This protein binds this small molecule.
Small molecule (SMILES): CC(=O)N[C@H]1[C@H](O[C@H]2[C@H](O)[C@@H](NC(C)=O)CO[C@@H]2CO)O[C@H](CO)[C@@H](O[C@@H]2O[C@H](CO)[C@@H](O)[C@H](O)[C@@H]2O)[C@@H]1O

Sequence of chain 1.C:
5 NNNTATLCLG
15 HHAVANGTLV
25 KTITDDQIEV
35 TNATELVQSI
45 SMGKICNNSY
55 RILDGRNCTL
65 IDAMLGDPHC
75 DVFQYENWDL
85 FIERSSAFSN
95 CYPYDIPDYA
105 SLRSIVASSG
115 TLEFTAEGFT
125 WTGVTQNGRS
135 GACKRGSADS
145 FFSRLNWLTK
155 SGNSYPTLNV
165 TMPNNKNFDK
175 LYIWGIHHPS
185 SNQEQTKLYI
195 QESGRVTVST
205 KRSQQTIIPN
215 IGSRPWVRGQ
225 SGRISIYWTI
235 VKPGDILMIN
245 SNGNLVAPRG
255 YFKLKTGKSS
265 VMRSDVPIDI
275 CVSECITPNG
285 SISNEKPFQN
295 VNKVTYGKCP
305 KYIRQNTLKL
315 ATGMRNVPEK

Sequence of chain 1.E:
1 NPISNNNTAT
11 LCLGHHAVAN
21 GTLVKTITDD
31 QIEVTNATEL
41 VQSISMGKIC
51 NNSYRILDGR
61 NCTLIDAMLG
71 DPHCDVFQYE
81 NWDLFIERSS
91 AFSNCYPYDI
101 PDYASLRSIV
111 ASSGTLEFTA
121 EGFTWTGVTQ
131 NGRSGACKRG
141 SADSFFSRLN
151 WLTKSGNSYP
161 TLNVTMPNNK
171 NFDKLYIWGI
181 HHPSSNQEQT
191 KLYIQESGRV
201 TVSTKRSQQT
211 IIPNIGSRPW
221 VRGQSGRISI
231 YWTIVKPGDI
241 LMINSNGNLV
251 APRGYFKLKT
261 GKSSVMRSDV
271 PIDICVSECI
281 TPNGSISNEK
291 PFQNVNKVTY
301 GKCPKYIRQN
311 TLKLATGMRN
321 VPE

Binding-site contacts:
Ligand atom O6 contacts residue THR165 of chain 1.E at 4.3 Å.
Ligand atom O7 contacts residue MET242 of chain 1.E at 3.6 Å.
Ligand atom C5 contacts residue ASN163 of chain 1.E at 3.6 Å.
Ligand atom C8 contacts residue ILE240 of chain 1.E at 3.5 Å (hydrophobic).
Ligand atom C6 contacts residue THR165 of chain 1.E at 4.0 Å.
Ligand atom N2 contacts residue ASN163 of chain 1.E at 3.0 Å (h-bond).
Ligand atom C6 contacts residue MET242 of chain 1.E at 4.5 Å (hydrophobic).
Ligand atom C7 contacts residue ASN163 of chain 1.E at 3.6 Å.
Ligand atom N2 contacts residue TRP220 of chain 1.C at 4.2 Å.
Ligand atom O7 contacts residue ARG218 of chain 1.C at 4.3 Å.
Ligand atom C1 contacts residue ASN163 of chain 1.E at 1.5 Å.
Ligand atom N2 contacts residue SER217 of chain 1.C at 3.0 Å (h-bond).
Ligand atom O3 contacts residue TRP220 of chain 1.C at 3.7 Å.
Ligand atom O4 contacts residue TRP220 of chain 1.C at 4.2 Å.
Ligand atom C3 contacts residue TRP220 of chain 1.C at 4.0 Å (hydrophobic).
Ligand atom C8 contacts residue MET242 of chain 1.E at 4.2 Å (hydrophobic).
Ligand atom C8 contacts residue SER217 of chain 1.C at 3.2 Å.
Ligand atom O7 contacts residue PRO219 of chain 1.C at 3.8 Å.
Ligand atom C5 contacts residue TRP220 of chain 1.C at 4.5 Å (hydrophobic).
Ligand atom C2 contacts residue SER217 of chain 1.C at 4.1 Å.
Ligand atom C2 contacts residue TRP220 of chain 1.C at 4.1 Å (hydrophobic).
Ligand atom C3 contacts residue TRP220 of chain 1.C at 4.5 Å (hydrophobic).
Ligand atom C7 contacts residue TRP220 of chain 1.C at 3.9 Å (hydrophobic).
Ligand atom C2 contacts residue ASN163 of chain 1.E at 2.6 Å.
Ligand atom O5 contacts residue ASN163 of chain 1.E at 2.4 Å (h-bond).
Ligand atom O4 contacts residue MET242 of chain 1.E at 4.5 Å.
Ligand atom C1 contacts residue TRP220 of chain 1.C at 4.2 Å (hydrophobic).
Ligand atom C5 contacts residue MET242 of chain 1.E at 3.9 Å (hydrophobic).
Ligand atom O7 contacts residue TRP220 of chain 1.C at 3.1 Å (h-bond).
Ligand atom C7 contacts residue SER217 of chain 1.C at 3.6 Å.
Ligand atom C4 contacts residue ASN163 of chain 1.E at 4.3 Å.
Ligand atom C8 contacts residue TRP220 of chain 1.C at 4.3 Å (hydrophobic).
Ligand atom C7 contacts residue MET242 of chain 1.E at 4.2 Å (hydrophobic).
Ligand atom O7 contacts residue ASN163 of chain 1.E at 3.7 Å.
Ligand atom C1 contacts residue SER217 of chain 1.C at 4.4 Å.
Ligand atom C4 contacts residue TRP220 of chain 1.C at 4.1 Å (hydrophobic).
Ligand atom C3 contacts residue ASN163 of chain 1.E at 3.9 Å.